Binding-site contacts:
Ligand atom C contacts residue ASP332 of chain 2.A at 3.5 Å.
Ligand atom O contacts residue ZN1 of chain 2.C at 2.1 Å.
Ligand atom CG contacts residue MET270 of chain 2.A at 4.1 Å (hydrophobic).
Ligand atom CA contacts residue LEU360 of chain 2.A at 3.5 Å (hydrophobic).
Ligand atom CA contacts residue ZN1 of chain 2.B at 3.9 Å.
Ligand atom CA contacts residue LYS250 of chain 2.A at 3.9 Å.
Ligand atom C contacts residue ASP255 of chain 2.A at 3.6 Å.
Ligand atom C contacts residue ZN1 of chain 2.B at 2.7 Å.
Ligand atom OXT contacts residue ZN1 of chain 2.B at 2.1 Å.
Ligand atom N contacts residue ZN1 of chain 2.C at 2.4 Å.
Ligand atom N contacts residue ZN1 of chain 2.B at 3.8 Å.
Ligand atom O contacts residue ASP273 of chain 2.A at 4.0 Å.
Ligand atom CA contacts residue ASP255 of chain 2.A at 4.0 Å.
Ligand atom O contacts residue GLU334 of chain 2.A at 3.0 Å (salt-bridge).
Ligand atom O contacts residue ZN1 of chain 2.B at 2.2 Å.
Ligand atom N contacts residue ASP255 of chain 2.A at 3.2 Å (salt-bridge).
Ligand atom CD1 contacts residue GLY362 of chain 2.A at 3.9 Å.
Ligand atom O contacts residue ASP332 of chain 2.A at 3.1 Å (salt-bridge).
Ligand atom N contacts residue THR359 of chain 2.A at 3.8 Å.
Ligand atom N contacts residue MET270 of chain 2.A at 3.8 Å.
Ligand atom N contacts residue LYS250 of chain 2.A at 3.6 Å.
Ligand atom OXT contacts residue GLU334 of chain 2.A at 4.1 Å.
Ligand atom CB contacts residue LEU360 of chain 2.A at 4.1 Å (hydrophobic).
Ligand atom CA contacts residue ASP273 of chain 2.A at 3.8 Å.
Ligand atom N contacts residue ASP273 of chain 2.A at 2.8 Å (salt-bridge).
Ligand atom O contacts residue LEU360 of chain 2.A at 4.0 Å.
Ligand atom C contacts residue ZN1 of chain 2.C at 3.0 Å.
Ligand atom C contacts residue LEU360 of chain 2.A at 3.5 Å (hydrophobic).
Ligand atom O contacts residue LYS250 of chain 2.A at 3.2 Å (salt-bridge).
Ligand atom OXT contacts residue ASP255 of chain 2.A at 3.0 Å (salt-bridge).
Ligand atom OXT contacts residue LYS262 of chain 2.A at 2.9 Å (salt-bridge).
Ligand atom CB contacts residue LYS262 of chain 2.A at 4.0 Å.
Ligand atom CA contacts residue ZN1 of chain 2.C at 3.1 Å.
Ligand atom CD2 contacts residue THR359 of chain 2.A at 3.3 Å.
Ligand atom CD2 contacts residue ALA451 of chain 2.A at 3.7 Å (hydrophobic).
Ligand atom OXT contacts residue ZN1 of chain 2.C at 3.6 Å.
Ligand atom OXT contacts residue ASP332 of chain 2.A at 2.8 Å (salt-bridge).
Ligand atom C contacts residue LYS250 of chain 2.A at 4.1 Å.
Ligand atom CA contacts residue THR359 of chain 2.A at 3.7 Å.
Ligand atom O contacts residue ASP255 of chain 2.A at 3.1 Å (salt-bridge).

Sequence of chain 2.A:
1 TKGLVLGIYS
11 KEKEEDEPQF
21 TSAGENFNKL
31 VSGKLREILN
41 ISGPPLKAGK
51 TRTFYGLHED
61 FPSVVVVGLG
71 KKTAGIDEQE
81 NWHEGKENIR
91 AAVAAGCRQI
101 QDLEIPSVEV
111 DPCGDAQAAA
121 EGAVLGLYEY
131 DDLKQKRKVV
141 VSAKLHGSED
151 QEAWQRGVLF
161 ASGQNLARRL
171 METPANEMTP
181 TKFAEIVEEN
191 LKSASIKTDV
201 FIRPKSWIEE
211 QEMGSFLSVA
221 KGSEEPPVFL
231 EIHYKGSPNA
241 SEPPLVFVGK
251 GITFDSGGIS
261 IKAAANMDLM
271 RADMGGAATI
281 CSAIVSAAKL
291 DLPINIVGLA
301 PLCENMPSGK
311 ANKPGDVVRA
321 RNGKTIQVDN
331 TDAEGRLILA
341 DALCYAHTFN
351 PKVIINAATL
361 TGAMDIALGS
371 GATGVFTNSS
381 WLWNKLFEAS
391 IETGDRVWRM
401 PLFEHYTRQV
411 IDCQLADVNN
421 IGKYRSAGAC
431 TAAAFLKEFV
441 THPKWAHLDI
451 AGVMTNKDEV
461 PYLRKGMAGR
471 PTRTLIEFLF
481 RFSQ

This protein binds this small molecule.
Small molecule (SMILES): CC(C)C[C@H](N)C(=O)O